Binding-site contacts:
Ligand atom C5 contacts residue ALA51 of chain 1.A at 3.7 Å (hydrophobic).
Ligand atom O contacts residue ILE84 of chain 1.A at 4.4 Å.
Ligand atom C2 contacts residue LYS53 of chain 1.A at 3.9 Å.
Ligand atom C5 contacts residue LEU104 of chain 1.A at 3.7 Å (hydrophobic).
Ligand atom C4 contacts residue THR106 of chain 1.A at 3.6 Å.
Ligand atom C4 contacts residue VAL105 of chain 1.A at 3.8 Å (hydrophobic).
Ligand atom C5 contacts residue VAL105 of chain 1.A at 4.4 Å (hydrophobic).
Ligand atom C1 contacts residue ILE84 of chain 1.A at 4.3 Å (hydrophobic).
Ligand atom C3 contacts residue LEU86 of chain 1.A at 4.5 Å (hydrophobic).
Ligand atom CL8 contacts residue ALA51 of chain 1.A at 3.9 Å.
Ligand atom C3 contacts residue LEU75 of chain 1.A at 3.9 Å (hydrophobic).
Ligand atom CL8 contacts residue VAL38 of chain 1.A at 3.9 Å.
Ligand atom C4 contacts residue LEU104 of chain 1.A at 3.5 Å (hydrophobic).
Ligand atom C2 contacts residue THR106 of chain 1.A at 4.2 Å.
Ligand atom C1 contacts residue THR106 of chain 1.A at 4.1 Å.
Ligand atom C5 contacts residue THR106 of chain 1.A at 3.5 Å.
Ligand atom C2 contacts residue ILE84 of chain 1.A at 3.8 Å (hydrophobic).
Ligand atom C2 contacts residue LEU75 of chain 1.A at 4.2 Å (hydrophobic).
Ligand atom C5 contacts residue LYS53 of chain 1.A at 3.8 Å.
Ligand atom C4 contacts residue ALA51 of chain 1.A at 4.4 Å (hydrophobic).
Ligand atom C3 contacts residue LEU104 of chain 1.A at 4.0 Å (hydrophobic).
Ligand atom C3 contacts residue THR106 of chain 1.A at 3.9 Å.
Ligand atom C6 contacts residue THR106 of chain 1.A at 3.7 Å.
Ligand atom O contacts residue LYS53 of chain 1.A at 3.6 Å.
Ligand atom C6 contacts residue LYS53 of chain 1.A at 3.9 Å.
Ligand atom C2 contacts residue ASP168 of chain 1.A at 3.5 Å.
Ligand atom O contacts residue ASP168 of chain 1.A at 2.7 Å (salt-bridge).
Ligand atom CL8 contacts residue LYS53 of chain 1.A at 3.9 Å.
Ligand atom C1 contacts residue ASP168 of chain 1.A at 3.5 Å.
Ligand atom C1 contacts residue LYS53 of chain 1.A at 3.7 Å.

This small molecule binds to this protein.
Small molecule (SMILES): Oc1ccccc1Cl

Sequence of chain 1.A:
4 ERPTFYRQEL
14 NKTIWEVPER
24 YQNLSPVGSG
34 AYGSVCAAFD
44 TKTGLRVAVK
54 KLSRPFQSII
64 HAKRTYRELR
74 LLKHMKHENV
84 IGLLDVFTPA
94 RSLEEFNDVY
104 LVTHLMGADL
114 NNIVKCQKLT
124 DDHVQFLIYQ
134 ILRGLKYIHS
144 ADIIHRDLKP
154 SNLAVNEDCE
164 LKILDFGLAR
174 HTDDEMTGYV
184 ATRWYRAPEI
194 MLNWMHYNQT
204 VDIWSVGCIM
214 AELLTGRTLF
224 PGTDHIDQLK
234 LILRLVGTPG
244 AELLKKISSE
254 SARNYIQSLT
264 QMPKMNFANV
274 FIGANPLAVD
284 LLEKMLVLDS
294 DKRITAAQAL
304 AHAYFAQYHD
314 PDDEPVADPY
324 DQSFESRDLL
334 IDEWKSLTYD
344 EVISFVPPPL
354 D